Binding-site contacts:
Ligand atom O5' contacts residue ARG28 of chain 11.D at 3.1 Å (salt-bridge).
Ligand atom P contacts residue TYR31 of chain 11.D at 3.5 Å.
Ligand atom OP1 contacts residue ARG420 of chain 12.B at 2.4 Å (salt-bridge).
Ligand atom OP2 contacts residue ARG420 of chain 12.B at 3.4 Å (salt-bridge).
Ligand atom O3' contacts residue THR5 of chain 16.B at 3.1 Å (h-bond).
Ligand atom C5 contacts residue ALA7 of chain 16.B at 2.7 Å (hydrophobic).
Ligand atom C4' contacts residue ARG420 of chain 12.B at 3.4 Å.
Ligand atom O3' contacts residue TYR31 of chain 11.D at 3.2 Å (h-bond).
Ligand atom C5 contacts residue ALA27 of chain 11.D at 2.9 Å (hydrophobic).
Ligand atom C5' contacts residue TYR31 of chain 11.D at 3.0 Å (hydrophobic).
Ligand atom C4' contacts residue THR5 of chain 16.B at 2.6 Å.
Ligand atom C4' contacts residue GLY6 of chain 16.B at 3.1 Å.
Ligand atom N7 contacts residue GLY26 of chain 11.D at 2.7 Å.
Ligand atom OP1 contacts residue ARG28 of chain 11.D at 2.7 Å (salt-bridge).
Ligand atom O3' contacts residue ARG420 of chain 12.B at 1.7 Å (salt-bridge).
Ligand atom O4' contacts residue ARG420 of chain 12.B at 3.2 Å (salt-bridge).
Ligand atom P contacts residue ARG420 of chain 12.B at 2.5 Å.
Ligand atom C6 contacts residue ALA7 of chain 16.B at 2.7 Å (hydrophobic).
Ligand atom C1' contacts residue GLY6 of chain 16.B at 2.9 Å.
Ligand atom N6 contacts residue ASP217 of chain 11.B at 2.8 Å (salt-bridge).
Ligand atom O3' contacts residue GLY6 of chain 16.B at 2.3 Å (h-bond).
Ligand atom C8 contacts residue ARG28 of chain 11.D at 3.1 Å.
Ligand atom O4' contacts residue GLY6 of chain 16.B at 2.9 Å.
Ligand atom OP2 contacts residue GLU207 of chain 11.B at 2.0 Å (salt-bridge).
Ligand atom P contacts residue ARG28 of chain 11.D at 3.4 Å.
Ligand atom N7 contacts residue ALA27 of chain 11.D at 1.6 Å.
Ligand atom C8 contacts residue ALA27 of chain 11.D at 2.0 Å (hydrophobic).
Ligand atom P contacts residue GLU207 of chain 11.B at 3.4 Å.
Ligand atom N6 contacts residue ALA27 of chain 11.D at 3.2 Å (h-bond).
Ligand atom OP1 contacts residue THR418 of chain 12.B at 3.2 Å.
Ligand atom C3' contacts residue GLY6 of chain 16.B at 3.2 Å.
Ligand atom C5' contacts residue ARG28 of chain 11.D at 2.8 Å.
Ligand atom C5' contacts residue THR5 of chain 16.B at 3.1 Å.
Ligand atom C3' contacts residue THR5 of chain 16.B at 3.2 Å.
Ligand atom N6 contacts residue GLY26 of chain 11.D at 3.1 Å.
Ligand atom O5' contacts residue ARG420 of chain 12.B at 2.9 Å (salt-bridge).
Ligand atom O5' contacts residue TYR31 of chain 11.D at 2.2 Å (h-bond).
Ligand atom C5 contacts residue GLY26 of chain 11.D at 3.5 Å.
Ligand atom OP1 contacts residue PHE211 of chain 11.B at 2.1 Å.
Ligand atom N9 contacts residue ALA27 of chain 11.D at 3.1 Å.

Sequence of chain 11.D:
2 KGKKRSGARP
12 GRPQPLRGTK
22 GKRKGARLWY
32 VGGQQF

Sequence of chain 12.B:
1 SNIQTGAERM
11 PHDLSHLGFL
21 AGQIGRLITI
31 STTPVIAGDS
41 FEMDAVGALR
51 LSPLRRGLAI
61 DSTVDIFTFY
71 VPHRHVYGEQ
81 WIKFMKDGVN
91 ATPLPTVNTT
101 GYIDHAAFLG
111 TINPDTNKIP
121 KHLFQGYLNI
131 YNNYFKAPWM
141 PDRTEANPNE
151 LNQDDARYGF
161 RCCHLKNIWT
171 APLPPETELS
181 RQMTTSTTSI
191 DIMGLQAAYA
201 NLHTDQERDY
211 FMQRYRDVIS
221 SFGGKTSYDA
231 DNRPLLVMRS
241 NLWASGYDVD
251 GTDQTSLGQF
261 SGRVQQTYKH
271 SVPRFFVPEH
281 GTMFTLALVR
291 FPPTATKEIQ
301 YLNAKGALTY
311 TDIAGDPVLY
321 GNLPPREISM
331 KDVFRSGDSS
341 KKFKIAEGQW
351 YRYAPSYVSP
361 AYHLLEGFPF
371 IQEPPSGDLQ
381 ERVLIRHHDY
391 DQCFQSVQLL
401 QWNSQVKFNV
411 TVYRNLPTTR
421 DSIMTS

Sequence of chain 16.B:
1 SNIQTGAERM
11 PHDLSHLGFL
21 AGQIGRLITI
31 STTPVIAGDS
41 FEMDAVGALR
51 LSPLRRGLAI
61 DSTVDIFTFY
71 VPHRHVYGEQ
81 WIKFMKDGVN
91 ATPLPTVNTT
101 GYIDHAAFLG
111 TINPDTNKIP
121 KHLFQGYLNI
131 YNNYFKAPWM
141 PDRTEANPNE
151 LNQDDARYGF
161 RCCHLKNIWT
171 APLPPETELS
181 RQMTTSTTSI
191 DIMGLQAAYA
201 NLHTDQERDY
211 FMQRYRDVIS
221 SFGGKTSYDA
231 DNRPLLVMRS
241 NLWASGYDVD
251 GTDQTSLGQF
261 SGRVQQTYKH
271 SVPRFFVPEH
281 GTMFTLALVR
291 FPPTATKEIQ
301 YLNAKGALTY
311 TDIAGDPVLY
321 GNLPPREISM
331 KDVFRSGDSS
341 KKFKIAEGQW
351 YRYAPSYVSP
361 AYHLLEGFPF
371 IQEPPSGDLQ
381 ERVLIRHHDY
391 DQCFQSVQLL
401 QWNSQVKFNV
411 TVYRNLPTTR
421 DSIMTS

Sequence of chain 11.B:
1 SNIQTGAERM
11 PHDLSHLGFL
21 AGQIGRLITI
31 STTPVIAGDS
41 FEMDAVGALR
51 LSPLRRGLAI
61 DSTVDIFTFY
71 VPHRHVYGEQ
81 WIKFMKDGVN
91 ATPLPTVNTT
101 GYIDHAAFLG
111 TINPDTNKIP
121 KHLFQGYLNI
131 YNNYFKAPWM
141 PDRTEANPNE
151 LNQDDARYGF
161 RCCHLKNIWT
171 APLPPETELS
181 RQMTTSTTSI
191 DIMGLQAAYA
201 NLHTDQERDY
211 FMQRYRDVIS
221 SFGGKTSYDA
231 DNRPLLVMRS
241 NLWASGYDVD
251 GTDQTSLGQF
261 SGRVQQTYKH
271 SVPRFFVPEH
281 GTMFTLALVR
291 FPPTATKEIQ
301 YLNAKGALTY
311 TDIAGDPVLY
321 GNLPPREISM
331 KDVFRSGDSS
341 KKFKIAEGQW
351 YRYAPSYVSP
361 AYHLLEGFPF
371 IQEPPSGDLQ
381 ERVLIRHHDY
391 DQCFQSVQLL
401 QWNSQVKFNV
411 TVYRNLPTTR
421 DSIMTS

The protein below binds the small molecule below.
Small molecule (SMILES): Nc1ccn([C@H]2C[C@H](O)[C@@H](CO[P](=O)(O)O[C@H]3C[C@H](n4cnc5c(N)ncnc54)O[C@@H]3CO[P](=O)(O)O[C@H]3C[C@H](n4cnc5c(N)ncnc54)O[C@@H]3CO[P](=O)(O)O[C@H]3C[C@H](n4cnc5c(N)ncnc54)O[C@@H]3COP(=O)(O)O)O2)c(=O)n1